This protein binds this small molecule.
Small molecule (SMILES): CC(=O)N[C@@H]1[C@@H](O)[C@H](O)[C@@H](CO)O[C@H]1O

Binding-site contacts:
Ligand atom O5 contacts residue ASN294 of chain 1.B at 2.4 Å (h-bond).
Ligand atom C5 contacts residue ASN294 of chain 1.B at 3.3 Å.
Ligand atom O3 contacts residue ASN294 of chain 1.B at 3.9 Å.
Ligand atom C6 contacts residue ASN294 of chain 1.B at 4.3 Å.
Ligand atom C4 contacts residue ASN294 of chain 1.B at 3.2 Å.
Ligand atom C7 contacts residue ASN294 of chain 1.B at 4.3 Å.
Ligand atom C1 contacts residue ASN294 of chain 1.B at 1.4 Å.
Ligand atom O3 contacts residue THR105 of chain 1.B at 2.7 Å (h-bond).
Ligand atom N2 contacts residue ASN294 of chain 1.B at 3.6 Å.
Ligand atom O5 contacts residue PHE186 of chain 1.B at 4.4 Å.
Ligand atom C3 contacts residue ASN294 of chain 1.B at 3.3 Å.
Ligand atom C2 contacts residue ASN294 of chain 1.B at 2.5 Å.
Ligand atom C3 contacts residue THR105 of chain 1.B at 4.0 Å.
Ligand atom N2 contacts residue PHE103 of chain 1.B at 3.9 Å.
Ligand atom C8 contacts residue PHE103 of chain 1.B at 3.6 Å (hydrophobic).
Ligand atom C2 contacts residue THR105 of chain 1.B at 4.3 Å.

Sequence of chain 1.B:
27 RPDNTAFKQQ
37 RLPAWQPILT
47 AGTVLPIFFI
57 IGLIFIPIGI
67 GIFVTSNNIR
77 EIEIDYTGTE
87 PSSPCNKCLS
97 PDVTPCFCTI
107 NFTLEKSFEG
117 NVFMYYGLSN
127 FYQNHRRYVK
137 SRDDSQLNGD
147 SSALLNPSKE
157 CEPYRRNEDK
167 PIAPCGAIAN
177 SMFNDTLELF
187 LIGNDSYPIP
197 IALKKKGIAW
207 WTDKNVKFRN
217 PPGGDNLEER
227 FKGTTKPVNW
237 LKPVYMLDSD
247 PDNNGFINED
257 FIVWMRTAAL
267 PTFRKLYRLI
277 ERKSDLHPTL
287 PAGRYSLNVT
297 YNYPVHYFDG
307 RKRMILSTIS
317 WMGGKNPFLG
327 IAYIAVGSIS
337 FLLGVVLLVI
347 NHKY